Sequence of chain 1.A:
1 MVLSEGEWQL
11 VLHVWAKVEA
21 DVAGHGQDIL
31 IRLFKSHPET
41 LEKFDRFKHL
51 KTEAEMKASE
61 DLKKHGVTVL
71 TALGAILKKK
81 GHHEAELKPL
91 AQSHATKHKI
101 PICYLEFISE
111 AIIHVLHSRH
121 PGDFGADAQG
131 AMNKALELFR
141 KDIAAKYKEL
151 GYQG

Binding-site contacts:
Ligand atom C3 contacts residue CYS103 of chain 1.A at 3.5 Å (hydrophobic).
Ligand atom C1 contacts residue TYR104 of chain 1.A at 4.4 Å (hydrophobic).
Ligand atom C4 contacts residue PRO101 of chain 1.A at 3.8 Å (hydrophobic).
Ligand atom O2 contacts residue TYR104 of chain 1.A at 3.4 Å (h-bond).
Ligand atom N1 contacts residue TYR104 of chain 1.A at 4.4 Å.
Ligand atom O1 contacts residue PRO101 of chain 1.A at 3.6 Å.
Ligand atom O1 contacts residue GLY154 of chain 1.A at 4.4 Å.
Ligand atom C2 contacts residue CYS103 of chain 1.A at 2.7 Å (hydrophobic).
Ligand atom C3 contacts residue PRO101 of chain 1.A at 4.4 Å (hydrophobic).
Ligand atom C2 contacts residue TYR104 of chain 1.A at 3.7 Å (hydrophobic).
Ligand atom C1 contacts residue PRO101 of chain 1.A at 4.4 Å (hydrophobic).
Ligand atom N1 contacts residue PRO101 of chain 1.A at 3.8 Å.
Ligand atom O1 contacts residue CYS103 of chain 1.A at 3.3 Å (h-bond).
Ligand atom C1 contacts residue CYS103 of chain 1.A at 1.8 Å (hydrophobic).
Ligand atom C4 contacts residue CYS103 of chain 1.A at 2.7 Å (hydrophobic).
Ligand atom C3 contacts residue TYR104 of chain 1.A at 3.7 Å (hydrophobic).
Ligand atom C5 contacts residue PRO101 of chain 1.A at 3.8 Å (hydrophobic).
Ligand atom N1 contacts residue CYS103 of chain 1.A at 3.5 Å (h-bond).

The small molecule below binds the protein below.
Small molecule (SMILES): CN1C(=O)CCC1=O